Binding-site contacts:
Ligand atom O5 contacts residue TYR131 of chain 1.E at 4.0 Å.
Ligand atom C4 contacts residue TYR131 of chain 1.E at 4.2 Å (hydrophobic).
Ligand atom C6 contacts residue HIS18 of chain 1.E at 3.9 Å.
Ligand atom C4 contacts residue HIS87 of chain 1.E at 3.9 Å.
Ligand atom O2' contacts residue ARG229 of chain 1.E at 3.4 Å (salt-bridge).
Ligand atom C5 contacts residue HIS18 of chain 1.E at 4.3 Å.
Ligand atom C3 contacts residue TYR37 of chain 1.E at 4.3 Å (hydrophobic).
Ligand atom O4 contacts residue TYR131 of chain 1.E at 3.1 Å (h-bond).
Ligand atom C4 contacts residue TRP283 of chain 1.E at 3.8 Å (hydrophobic).
Ligand atom C1 contacts residue TYR131 of chain 1.E at 4.3 Å (hydrophobic).
Ligand atom O2 contacts residue HIS88 of chain 1.E at 3.1 Å (h-bond).
Ligand atom C2 contacts residue TRP40 of chain 1.E at 3.7 Å (hydrophobic).
Ligand atom C5 contacts residue TRP283 of chain 1.E at 3.8 Å (hydrophobic).
Ligand atom C2 contacts residue HIS88 of chain 1.E at 3.5 Å.
Ligand atom C3 contacts residue TRP283 of chain 1.E at 4.1 Å (hydrophobic).
Ligand atom O2' contacts residue GLY241 of chain 1.E at 4.1 Å.
Ligand atom C3 contacts residue HIS87 of chain 1.E at 3.7 Å.
Ligand atom O1 contacts residue TYR37 of chain 1.E at 4.0 Å.
Ligand atom N1' contacts residue ARG229 of chain 1.E at 3.7 Å.
Ligand atom C3 contacts residue GLU39 of chain 1.E at 3.4 Å.
Ligand atom C3' contacts residue ARG229 of chain 1.E at 4.4 Å.
Ligand atom O3 contacts residue TRP40 of chain 1.E at 3.2 Å (h-bond).
Ligand atom C6 contacts residue TRP283 of chain 1.E at 3.8 Å (hydrophobic).
Ligand atom O3 contacts residue GLU39 of chain 1.E at 2.7 Å (salt-bridge).
Ligand atom O3 contacts residue HIS87 of chain 1.E at 2.9 Å (h-bond).
Ligand atom C4 contacts residue GLU39 of chain 1.E at 3.9 Å.
Ligand atom C6' contacts residue VAL201 of chain 1.E at 4.2 Å (hydrophobic).
Ligand atom C4' contacts residue ARG229 of chain 1.E at 4.1 Å.
Ligand atom C2' contacts residue TYR37 of chain 1.E at 4.3 Å (hydrophobic).
Ligand atom O3 contacts residue HIS18 of chain 1.E at 4.4 Å.
Ligand atom O4 contacts residue HIS87 of chain 1.E at 3.0 Å (h-bond).
Ligand atom O4 contacts residue HIS18 of chain 1.E at 2.7 Å (h-bond).
Ligand atom C2 contacts residue TYR131 of chain 1.E at 4.0 Å (hydrophobic).
Ligand atom C6 contacts residue TYR131 of chain 1.E at 4.3 Å (hydrophobic).
Ligand atom C3 contacts residue TRP40 of chain 1.E at 3.8 Å (hydrophobic).
Ligand atom C5' contacts residue VAL201 of chain 1.E at 3.9 Å (hydrophobic).
Ligand atom O2 contacts residue TRP40 of chain 1.E at 2.7 Å (h-bond).
Ligand atom C4 contacts residue HIS18 of chain 1.E at 3.3 Å.
Ligand atom O3' contacts residue ARG229 of chain 1.E at 4.3 Å.
Ligand atom C2 contacts residue HIS87 of chain 1.E at 4.0 Å.

Sequence of chain 1.E:
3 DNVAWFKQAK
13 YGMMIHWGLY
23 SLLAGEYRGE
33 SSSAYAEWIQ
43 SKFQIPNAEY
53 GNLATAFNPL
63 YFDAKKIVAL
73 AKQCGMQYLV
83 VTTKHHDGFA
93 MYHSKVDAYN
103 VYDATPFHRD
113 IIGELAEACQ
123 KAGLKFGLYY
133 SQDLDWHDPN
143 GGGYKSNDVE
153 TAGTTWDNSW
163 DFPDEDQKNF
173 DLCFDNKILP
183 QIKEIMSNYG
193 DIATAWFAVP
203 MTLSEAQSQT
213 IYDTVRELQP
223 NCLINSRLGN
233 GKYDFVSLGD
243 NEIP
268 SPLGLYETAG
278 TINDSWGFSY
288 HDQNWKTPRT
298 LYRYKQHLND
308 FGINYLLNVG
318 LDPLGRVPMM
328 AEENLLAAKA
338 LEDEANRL

This protein binds this small molecule.
Small molecule (SMILES): C[C@@H]1O[C@@H](Oc2ccc([N+](=O)[O-])cc2)[C@@H](O)[C@H](O)[C@@H]1O